Binding-site contacts:
Ligand atom C5B contacts residue MET224 of chain 2.A at 3.8 Å (hydrophobic).
Ligand atom O1 contacts residue LEU106 of chain 2.A at 3.7 Å.
Ligand atom O1B contacts residue VAL188 of chain 2.A at 3.8 Å.
Ligand atom C4A contacts residue VAL176 of chain 2.A at 3.9 Å (hydrophobic).
Ligand atom C1C contacts residue TYR128 of chain 2.A at 3.6 Å (hydrophobic).
Ligand atom C2A contacts residue PHE186 of chain 2.A at 3.6 Å (hydrophobic).
Ligand atom N2 contacts residue MET221 of chain 2.A at 3.9 Å.
Ligand atom CL1 contacts residue VAL188 of chain 2.A at 3.7 Å.
Ligand atom C3B contacts residue TYR152 of chain 2.A at 3.9 Å (hydrophobic).
Ligand atom C5 contacts residue LEU106 of chain 2.A at 3.7 Å (hydrophobic).
Ligand atom C2C contacts residue MET221 of chain 2.A at 3.3 Å (hydrophobic).
Ligand atom N2 contacts residue ASN219 of chain 2.A at 3.5 Å (h-bond).
Ligand atom C5A contacts residue ALA150 of chain 2.A at 3.4 Å (hydrophobic).
Ligand atom C4 contacts residue TYR197 of chain 2.A at 3.6 Å (hydrophobic).
Ligand atom C5A contacts residue VAL176 of chain 2.A at 3.8 Å (hydrophobic).
Ligand atom N3A contacts residue ALA24 of chain 2.C at 3.8 Å.
Ligand atom CL2 contacts residue ILE104 of chain 2.A at 3.4 Å.
Ligand atom C5 contacts residue MET221 of chain 2.A at 3.9 Å (hydrophobic).
Ligand atom CL2 contacts residue MET224 of chain 2.A at 3.2 Å.
Ligand atom O1 contacts residue MET221 of chain 2.A at 3.4 Å (h-bond).
Ligand atom C2C contacts residue ILE104 of chain 2.A at 3.9 Å (hydrophobic).
Ligand atom C1C contacts residue LEU106 of chain 2.A at 3.9 Å (hydrophobic).
Ligand atom C4C contacts residue VAL191 of chain 2.A at 3.7 Å (hydrophobic).
Ligand atom C5B contacts residue PHE186 of chain 2.A at 3.8 Å (hydrophobic).
Ligand atom C3C contacts residue ILE104 of chain 2.A at 3.6 Å (hydrophobic).
Ligand atom C4B contacts residue PHE186 of chain 2.A at 3.6 Å (hydrophobic).
Ligand atom C4A contacts residue PRO174 of chain 2.A at 3.2 Å (hydrophobic).
Ligand atom C4A contacts residue ALA150 of chain 2.A at 3.9 Å (hydrophobic).
Ligand atom CL2 contacts residue TYR128 of chain 2.A at 3.4 Å.
Ligand atom C31 contacts residue ASN219 of chain 2.A at 3.7 Å.
Ligand atom O1A contacts residue PHE186 of chain 2.A at 3.4 Å.
Ligand atom C4B contacts residue TYR152 of chain 2.A at 3.7 Å (hydrophobic).
Ligand atom N3A contacts residue PRO174 of chain 2.A at 3.3 Å (h-bond).
Ligand atom CL1 contacts residue LEU25 of chain 2.C at 3.5 Å.
Ligand atom C3B contacts residue ALA24 of chain 2.C at 4.0 Å (hydrophobic).
Ligand atom C5C contacts residue TYR152 of chain 2.A at 3.8 Å (hydrophobic).
Ligand atom C4A contacts residue SER175 of chain 2.A at 3.6 Å.
Ligand atom O1A contacts residue MET224 of chain 2.A at 3.9 Å.
Ligand atom C31 contacts residue TYR197 of chain 2.A at 3.6 Å (hydrophobic).
Ligand atom C3C contacts residue TYR128 of chain 2.A at 3.8 Å (hydrophobic).

Sequence of chain 2.A:
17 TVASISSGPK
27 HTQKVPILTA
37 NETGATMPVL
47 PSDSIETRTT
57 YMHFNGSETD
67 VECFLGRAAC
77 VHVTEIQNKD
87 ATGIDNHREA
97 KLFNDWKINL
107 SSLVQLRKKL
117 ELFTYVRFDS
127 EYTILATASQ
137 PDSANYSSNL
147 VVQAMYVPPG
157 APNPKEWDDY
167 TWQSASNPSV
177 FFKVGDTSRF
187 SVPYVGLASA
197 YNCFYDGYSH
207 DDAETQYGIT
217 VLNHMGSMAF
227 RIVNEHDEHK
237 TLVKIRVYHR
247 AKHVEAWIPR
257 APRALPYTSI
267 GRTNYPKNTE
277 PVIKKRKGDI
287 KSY

Sequence of chain 3.C:
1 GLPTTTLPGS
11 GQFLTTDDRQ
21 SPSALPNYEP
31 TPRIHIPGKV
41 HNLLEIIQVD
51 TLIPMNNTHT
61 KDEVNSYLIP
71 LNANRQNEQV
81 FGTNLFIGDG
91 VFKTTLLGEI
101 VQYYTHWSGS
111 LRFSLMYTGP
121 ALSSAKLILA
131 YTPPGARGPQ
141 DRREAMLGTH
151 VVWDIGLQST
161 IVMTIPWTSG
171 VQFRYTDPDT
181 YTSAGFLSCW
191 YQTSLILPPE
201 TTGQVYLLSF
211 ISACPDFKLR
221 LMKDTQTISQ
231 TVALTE

The small molecule below binds the protein below.
Small molecule (SMILES): Cc1cc(CCCCCOc2c(Cl)cc(C3=NCCO3)cc2Cl)on1

Sequence of chain 2.C:
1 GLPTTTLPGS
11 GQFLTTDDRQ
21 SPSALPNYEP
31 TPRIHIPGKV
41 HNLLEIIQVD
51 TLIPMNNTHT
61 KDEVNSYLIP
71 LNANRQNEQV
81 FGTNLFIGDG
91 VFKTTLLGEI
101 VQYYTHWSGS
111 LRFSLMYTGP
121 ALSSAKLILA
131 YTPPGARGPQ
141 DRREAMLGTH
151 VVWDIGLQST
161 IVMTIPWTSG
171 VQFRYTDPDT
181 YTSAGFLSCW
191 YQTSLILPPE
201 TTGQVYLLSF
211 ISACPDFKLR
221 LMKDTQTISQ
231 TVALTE